Sequence of chain 1.A:
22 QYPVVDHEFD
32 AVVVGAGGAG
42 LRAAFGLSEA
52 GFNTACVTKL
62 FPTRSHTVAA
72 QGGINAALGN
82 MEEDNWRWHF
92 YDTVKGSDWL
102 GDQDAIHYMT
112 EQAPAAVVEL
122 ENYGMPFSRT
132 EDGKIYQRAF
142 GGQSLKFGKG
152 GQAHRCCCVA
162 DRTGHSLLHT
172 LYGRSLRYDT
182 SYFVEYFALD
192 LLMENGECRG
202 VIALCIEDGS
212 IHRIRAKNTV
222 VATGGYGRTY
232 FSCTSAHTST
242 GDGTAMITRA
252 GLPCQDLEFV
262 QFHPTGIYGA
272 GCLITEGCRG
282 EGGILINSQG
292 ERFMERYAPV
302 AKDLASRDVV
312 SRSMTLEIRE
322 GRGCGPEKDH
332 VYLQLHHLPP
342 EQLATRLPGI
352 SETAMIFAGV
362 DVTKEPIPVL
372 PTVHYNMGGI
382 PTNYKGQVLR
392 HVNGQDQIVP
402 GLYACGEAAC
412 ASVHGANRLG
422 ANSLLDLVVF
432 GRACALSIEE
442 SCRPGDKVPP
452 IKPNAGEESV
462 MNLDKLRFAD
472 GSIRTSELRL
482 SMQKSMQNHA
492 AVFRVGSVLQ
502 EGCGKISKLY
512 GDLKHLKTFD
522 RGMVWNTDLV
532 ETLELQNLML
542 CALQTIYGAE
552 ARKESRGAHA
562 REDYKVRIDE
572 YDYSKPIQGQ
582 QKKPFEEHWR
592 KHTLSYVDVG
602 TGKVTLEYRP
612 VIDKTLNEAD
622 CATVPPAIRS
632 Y

A small-molecule ligand and the protein it binds are described below.
Small molecule (SMILES): O=C([O-])CC(=O)C(=O)O

Binding-site contacts:
Ligand atom O4 contacts residue FAD1 of chain 1.E at 3.0 Å.
Ligand atom O5 contacts residue GLY421 of chain 1.A at 3.9 Å.
Ligand atom C2 contacts residue LEU274 of chain 1.A at 3.9 Å (hydrophobic).
Ligand atom C3 contacts residue ARG308 of chain 1.A at 3.8 Å.
Ligand atom O5 contacts residue ARG419 of chain 1.A at 4.0 Å.
Ligand atom O3 contacts residue ARG308 of chain 1.A at 2.6 Å (salt-bridge).
Ligand atom O4 contacts residue HIS375 of chain 1.A at 3.0 Å (h-bond).
Ligand atom O3 contacts residue ARG419 of chain 1.A at 4.0 Å.
Ligand atom O4 contacts residue ARG419 of chain 1.A at 3.2 Å (salt-bridge).
Ligand atom C3 contacts residue ARG419 of chain 1.A at 4.2 Å.
Ligand atom C4 contacts residue ARG419 of chain 1.A at 3.7 Å.
Ligand atom O2 contacts residue HIS264 of chain 1.A at 3.1 Å (h-bond).
Ligand atom C1 contacts residue LEU274 of chain 1.A at 4.1 Å (hydrophobic).
Ligand atom O2 contacts residue THR276 of chain 1.A at 4.3 Å.
Ligand atom C2 contacts residue HIS375 of chain 1.A at 3.9 Å.
Ligand atom O3 contacts residue PHE141 of chain 1.A at 3.4 Å.
Ligand atom C3 contacts residue PHE141 of chain 1.A at 3.9 Å (hydrophobic).
Ligand atom O5 contacts residue PHE141 of chain 1.A at 3.5 Å.
Ligand atom O5 contacts residue ALA422 of chain 1.A at 3.7 Å.
Ligand atom O2 contacts residue ARG308 of chain 1.A at 3.6 Å.
Ligand atom O2 contacts residue LEU274 of chain 1.A at 3.5 Å.
Ligand atom C3 contacts residue HIS375 of chain 1.A at 3.9 Å.
Ligand atom C4 contacts residue FAD1 of chain 1.E at 3.6 Å.
Ligand atom O5 contacts residue FAD1 of chain 1.E at 3.4 Å.
Ligand atom C1 contacts residue HIS264 of chain 1.A at 4.2 Å.
Ligand atom O1 contacts residue ARG308 of chain 1.A at 3.9 Å.
Ligand atom O1 contacts residue PHE141 of chain 1.A at 4.3 Å.
Ligand atom C2 contacts residue ARG308 of chain 1.A at 4.2 Å.
Ligand atom C4 contacts residue PHE141 of chain 1.A at 4.2 Å (hydrophobic).
Ligand atom C1 contacts residue ARG308 of chain 1.A at 3.6 Å.
Ligand atom C4 contacts residue HIS375 of chain 1.A at 3.8 Å.
Ligand atom C2 contacts residue FAD1 of chain 1.E at 4.5 Å.